This small molecule binds to this protein.
Small molecule (SMILES): CC(=O)N[C@@H]1[C@@H](O)[C@H](O)[C@@H](CO)O[C@H]1O

Binding-site contacts:
Ligand atom C8 contacts residue VAL146 of chain 42.F at 4.5 Å (hydrophobic).
Ligand atom O5 contacts residue THR145 of chain 42.F at 4.0 Å.
Ligand atom C2 contacts residue LEU147 of chain 42.F at 4.3 Å (hydrophobic).
Ligand atom N2 contacts residue THR145 of chain 42.F at 4.0 Å.
Ligand atom C2 contacts residue THR145 of chain 42.F at 4.0 Å.
Ligand atom C8 contacts residue LEU147 of chain 42.F at 3.4 Å (hydrophobic).
Ligand atom C1 contacts residue ASN103 of chain 42.F at 1.7 Å.
Ligand atom O5 contacts residue ASN103 of chain 42.F at 2.6 Å (h-bond).
Ligand atom C3 contacts residue ASN103 of chain 42.F at 4.5 Å.
Ligand atom C2 contacts residue ASN103 of chain 42.F at 3.2 Å.
Ligand atom N2 contacts residue LEU147 of chain 42.F at 3.6 Å.
Ligand atom C5 contacts residue THR145 of chain 42.F at 4.0 Å.
Ligand atom O7 contacts residue LEU147 of chain 42.F at 3.0 Å.
Ligand atom C5 contacts residue ASN103 of chain 42.F at 4.0 Å.
Ligand atom C1 contacts residue THR145 of chain 42.F at 3.4 Å.
Ligand atom C3 contacts residue THR145 of chain 42.F at 4.1 Å.
Ligand atom C7 contacts residue LEU147 of chain 42.F at 3.1 Å (hydrophobic).
Ligand atom N2 contacts residue ASN103 of chain 42.F at 3.8 Å.

Sequence of chain 42.F:
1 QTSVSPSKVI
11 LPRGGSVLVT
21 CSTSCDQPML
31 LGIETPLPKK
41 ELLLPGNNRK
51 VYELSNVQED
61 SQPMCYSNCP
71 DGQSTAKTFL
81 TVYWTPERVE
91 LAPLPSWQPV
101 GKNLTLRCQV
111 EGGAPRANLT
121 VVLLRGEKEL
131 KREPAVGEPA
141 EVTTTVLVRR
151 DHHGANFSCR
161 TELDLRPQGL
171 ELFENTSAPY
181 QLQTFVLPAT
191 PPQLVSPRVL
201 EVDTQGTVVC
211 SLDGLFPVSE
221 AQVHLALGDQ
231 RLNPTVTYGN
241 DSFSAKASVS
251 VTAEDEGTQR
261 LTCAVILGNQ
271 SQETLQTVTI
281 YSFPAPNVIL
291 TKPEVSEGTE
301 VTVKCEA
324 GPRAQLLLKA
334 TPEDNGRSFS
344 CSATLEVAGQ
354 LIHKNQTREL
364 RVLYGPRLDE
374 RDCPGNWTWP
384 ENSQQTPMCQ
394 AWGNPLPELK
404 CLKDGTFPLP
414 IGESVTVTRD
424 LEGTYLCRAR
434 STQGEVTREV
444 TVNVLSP